Binding-site contacts:
Ligand atom C1 contacts residue ASN45 of chain 1.A at 1.4 Å.
Ligand atom C4 contacts residue ASN45 of chain 1.A at 4.2 Å.
Ligand atom C2 contacts residue PRO43 of chain 1.A at 4.1 Å (hydrophobic).
Ligand atom C1 contacts residue PRO43 of chain 1.A at 4.0 Å (hydrophobic).
Ligand atom C5 contacts residue ASN45 of chain 1.A at 3.7 Å.
Ligand atom C6 contacts residue ASN45 of chain 1.A at 4.1 Å.
Ligand atom O7 contacts residue ASN38 of chain 1.A at 3.6 Å (h-bond).
Ligand atom C8 contacts residue ASN45 of chain 1.A at 3.3 Å.
Ligand atom O7 contacts residue ASN45 of chain 1.A at 4.2 Å.
Ligand atom C7 contacts residue PRO43 of chain 1.A at 3.6 Å (hydrophobic).
Ligand atom N2 contacts residue ASN45 of chain 1.A at 2.9 Å (h-bond).
Ligand atom C2 contacts residue ASN45 of chain 1.A at 2.5 Å.
Ligand atom O3 contacts residue PRO42 of chain 1.A at 4.0 Å.
Ligand atom N2 contacts residue PRO42 of chain 1.A at 4.0 Å.
Ligand atom N2 contacts residue PRO43 of chain 1.A at 3.1 Å (h-bond).
Ligand atom O7 contacts residue PRO43 of chain 1.A at 3.4 Å (h-bond).
Ligand atom C7 contacts residue ASN45 of chain 1.A at 3.3 Å.
Ligand atom O5 contacts residue ASN45 of chain 1.A at 2.4 Å (h-bond).
Ligand atom C5 contacts residue ILE174 of chain 1.A at 4.4 Å (hydrophobic).
Ligand atom C3 contacts residue PRO42 of chain 1.A at 4.3 Å (hydrophobic).
Ligand atom C3 contacts residue ASN45 of chain 1.A at 3.8 Å.

The small molecule below binds the protein below.
Small molecule (SMILES): CC(=O)N[C@@H]1[C@@H](O)[C@H](O)[C@@H](CO)O[C@H]1O

Sequence of chain 1.A:
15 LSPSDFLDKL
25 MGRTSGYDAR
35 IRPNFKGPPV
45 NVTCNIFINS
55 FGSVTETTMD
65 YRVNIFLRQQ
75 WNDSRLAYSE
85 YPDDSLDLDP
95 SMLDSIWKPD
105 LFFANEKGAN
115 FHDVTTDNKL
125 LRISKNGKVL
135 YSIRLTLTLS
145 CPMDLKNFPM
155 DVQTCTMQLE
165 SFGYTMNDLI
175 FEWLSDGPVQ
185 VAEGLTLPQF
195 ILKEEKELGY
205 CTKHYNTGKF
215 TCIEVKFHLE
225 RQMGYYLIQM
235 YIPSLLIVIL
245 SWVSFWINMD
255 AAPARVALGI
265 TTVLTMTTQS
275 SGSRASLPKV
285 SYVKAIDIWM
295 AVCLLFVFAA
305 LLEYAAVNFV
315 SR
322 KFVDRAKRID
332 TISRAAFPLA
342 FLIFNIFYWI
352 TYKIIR